Sequence of chain 1.G:
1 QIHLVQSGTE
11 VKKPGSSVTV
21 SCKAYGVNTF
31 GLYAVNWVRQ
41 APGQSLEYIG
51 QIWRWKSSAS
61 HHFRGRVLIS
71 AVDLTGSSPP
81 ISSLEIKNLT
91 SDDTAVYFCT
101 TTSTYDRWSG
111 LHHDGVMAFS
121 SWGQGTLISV

Sequence of chain 1.F:
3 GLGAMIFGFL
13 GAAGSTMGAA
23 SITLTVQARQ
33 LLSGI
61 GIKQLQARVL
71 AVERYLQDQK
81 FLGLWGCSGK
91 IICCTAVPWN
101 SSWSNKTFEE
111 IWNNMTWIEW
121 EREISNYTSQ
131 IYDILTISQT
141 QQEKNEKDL

Sequence of chain 1.H:
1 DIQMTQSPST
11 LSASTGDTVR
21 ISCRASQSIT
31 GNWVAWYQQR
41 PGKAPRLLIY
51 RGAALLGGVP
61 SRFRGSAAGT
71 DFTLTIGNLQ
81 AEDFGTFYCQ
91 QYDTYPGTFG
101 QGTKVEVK

Binding-site contacts:
Ligand atom O7 contacts residue ALA53 of chain 1.H at 4.1 Å.
Ligand atom O6 contacts residue LEU55 of chain 1.H at 3.8 Å.
Ligand atom C8 contacts residue GLY52 of chain 1.H at 3.7 Å.
Ligand atom O3 contacts residue ALA54 of chain 1.H at 3.2 Å (h-bond).
Ligand atom O7 contacts residue SER109 of chain 1.G at 4.1 Å.
Ligand atom C8 contacts residue ALA53 of chain 1.H at 3.4 Å (hydrophobic).
Ligand atom N2 contacts residue ARG51 of chain 1.H at 3.4 Å (salt-bridge).
Ligand atom C3 contacts residue ALA54 of chain 1.H at 3.8 Å (hydrophobic).
Ligand atom C1 contacts residue SER61 of chain 1.H at 4.1 Å.
Ligand atom O7 contacts residue ASN126 of chain 1.F at 3.6 Å (h-bond).
Ligand atom C1 contacts residue ARG51 of chain 1.H at 4.1 Å.
Ligand atom C5 contacts residue LEU55 of chain 1.H at 4.0 Å (hydrophobic).
Ligand atom C3 contacts residue ASN126 of chain 1.F at 3.7 Å.
Ligand atom O2 contacts residue SER61 of chain 1.H at 3.0 Å (h-bond).
Ligand atom C7 contacts residue ALA53 of chain 1.H at 4.0 Å (hydrophobic).
Ligand atom C6 contacts residue LEU56 of chain 1.H at 3.3 Å (hydrophobic).
Ligand atom C4 contacts residue ASN126 of chain 1.F at 4.2 Å.
Ligand atom C7 contacts residue ASN32 of chain 1.H at 4.0 Å.
Ligand atom C6 contacts residue ALA53 of chain 1.H at 3.6 Å (hydrophobic).
Ligand atom O6 contacts residue ALA53 of chain 1.H at 2.5 Å (h-bond).
Ligand atom C8 contacts residue ARG51 of chain 1.H at 3.5 Å.
Ligand atom C5 contacts residue ASN126 of chain 1.F at 3.6 Å.
Ligand atom O6 contacts residue LEU56 of chain 1.H at 2.3 Å (h-bond).
Ligand atom C2 contacts residue SER61 of chain 1.H at 3.8 Å.
Ligand atom C7 contacts residue ASN126 of chain 1.F at 3.4 Å.
Ligand atom O6 contacts residue LEU55 of chain 1.H at 3.8 Å.
Ligand atom N2 contacts residue ASN126 of chain 1.F at 2.9 Å (h-bond).
Ligand atom O7 contacts residue TYR50 of chain 1.H at 3.5 Å (h-bond).
Ligand atom O5 contacts residue ALA54 of chain 1.H at 4.0 Å.
Ligand atom C8 contacts residue ASN32 of chain 1.H at 3.4 Å.
Ligand atom N2 contacts residue ALA53 of chain 1.H at 4.2 Å.
Ligand atom O4 contacts residue ALA54 of chain 1.H at 3.7 Å.
Ligand atom C6 contacts residue LEU55 of chain 1.H at 3.3 Å (hydrophobic).
Ligand atom C7 contacts residue ARG51 of chain 1.H at 3.9 Å.
Ligand atom O5 contacts residue ASN126 of chain 1.F at 2.2 Å (h-bond).
Ligand atom O3 contacts residue ALA53 of chain 1.H at 3.5 Å.
Ligand atom O6 contacts residue ALA54 of chain 1.H at 3.3 Å.
Ligand atom C2 contacts residue ASN126 of chain 1.F at 2.4 Å.
Ligand atom C1 contacts residue ASN126 of chain 1.F at 1.4 Å.
Ligand atom O6 contacts residue GLY57 of chain 1.H at 3.7 Å.

A protein and the small-molecule ligand that binds it are described below.
Small molecule (SMILES): CC(=O)N[C@H]1[C@H](O[C@H]2[C@H](O)[C@@H](NC(C)=O)CO[C@@H]2CO)O[C@H](CO)[C@@H](O[C@@H]2O[C@H](CO)[C@@H](O)[C@H](O[C@H]3O[C@H](CO)[C@@H](O)[C@H](O)[C@@H]3O)[C@@H]2O)[C@@H]1O